Binding-site contacts:
Ligand atom C23 contacts residue ASP31 of chain 2.B at 3.4 Å.
Ligand atom C33 contacts residue TRP38 of chain 2.B at 3.3 Å (hydrophobic).
Ligand atom C27 contacts residue ASP31 of chain 2.B at 3.5 Å.
Ligand atom C8 contacts residue ASP118 of chain 2.B at 3.2 Å.
Ligand atom C6 contacts residue ASP118 of chain 2.B at 3.4 Å.
Ligand atom N2 contacts residue ASP31 of chain 2.B at 3.3 Å (salt-bridge).
Ligand atom C31 contacts residue TRP38 of chain 2.B at 3.5 Å (hydrophobic).
Ligand atom C21 contacts residue ASP31 of chain 2.B at 3.6 Å.
Ligand atom C22 contacts residue ASP31 of chain 2.B at 3.5 Å.
Ligand atom C1 contacts residue VAL120 of chain 2.B at 3.2 Å (hydrophobic).
Ligand atom N3 contacts residue ASP31 of chain 2.B at 3.1 Å (salt-bridge).
Ligand atom C4 contacts residue PHE112 of chain 2.B at 3.6 Å (hydrophobic).
Ligand atom O1 contacts residue PHE112 of chain 2.B at 3.5 Å.
Ligand atom C33 contacts residue VAL104 of chain 2.B at 3.4 Å (hydrophobic).
Ligand atom N2 contacts residue ASP219 of chain 2.B at 2.6 Å (salt-bridge).
Ligand atom C5 contacts residue PHE112 of chain 2.B at 3.3 Å (hydrophobic).
Ligand atom C3 contacts residue ASP118 of chain 2.B at 3.4 Å.
Ligand atom C21 contacts residue GLY221 of chain 2.B at 3.6 Å.
Ligand atom C1 contacts residue PHE117 of chain 2.B at 3.1 Å (hydrophobic).
Ligand atom C24 contacts residue GLY221 of chain 2.B at 3.6 Å.
Ligand atom O3 contacts residue GLN12 of chain 2.B at 3.3 Å.
Ligand atom C18 contacts residue SER223 of chain 2.B at 3.3 Å.
Ligand atom C34 contacts residue THR11 of chain 2.B at 3.5 Å.
Ligand atom O3 contacts residue TYR13 of chain 2.B at 2.6 Å (h-bond).
Ligand atom C15 contacts residue PRO111 of chain 2.B at 3.3 Å (hydrophobic).
Ligand atom C22 contacts residue GLY33 of chain 2.B at 3.2 Å.
Ligand atom C7 contacts residue PRO40 of chain 2.B at 3.5 Å (hydrophobic).
Ligand atom C6 contacts residue PHE112 of chain 2.B at 3.4 Å (hydrophobic).
Ligand atom C19 contacts residue THR11 of chain 2.B at 3.5 Å.
Ligand atom C7 contacts residue ASP118 of chain 2.B at 3.1 Å.
Ligand atom O7 contacts residue PHE112 of chain 2.B at 3.2 Å.
Ligand atom C21 contacts residue ASP219 of chain 2.B at 3.1 Å.
Ligand atom C6 contacts residue HIS54 of chain 2.B at 3.5 Å.
Ligand atom C20 contacts residue ASP31 of chain 2.B at 3.2 Å.
Ligand atom C2 contacts residue PHE112 of chain 2.B at 3.6 Å (hydrophobic).
Ligand atom C8 contacts residue MET107 of chain 2.B at 3.3 Å (hydrophobic).
Ligand atom C5 contacts residue ALA115 of chain 2.B at 3.5 Å (hydrophobic).
Ligand atom O2 contacts residue VAL104 of chain 2.B at 3.6 Å.
Ligand atom C7 contacts residue MET107 of chain 2.B at 3.5 Å (hydrophobic).
Ligand atom C1 contacts residue GLY119 of chain 2.B at 3.5 Å.

Sequence of chain 2.B:
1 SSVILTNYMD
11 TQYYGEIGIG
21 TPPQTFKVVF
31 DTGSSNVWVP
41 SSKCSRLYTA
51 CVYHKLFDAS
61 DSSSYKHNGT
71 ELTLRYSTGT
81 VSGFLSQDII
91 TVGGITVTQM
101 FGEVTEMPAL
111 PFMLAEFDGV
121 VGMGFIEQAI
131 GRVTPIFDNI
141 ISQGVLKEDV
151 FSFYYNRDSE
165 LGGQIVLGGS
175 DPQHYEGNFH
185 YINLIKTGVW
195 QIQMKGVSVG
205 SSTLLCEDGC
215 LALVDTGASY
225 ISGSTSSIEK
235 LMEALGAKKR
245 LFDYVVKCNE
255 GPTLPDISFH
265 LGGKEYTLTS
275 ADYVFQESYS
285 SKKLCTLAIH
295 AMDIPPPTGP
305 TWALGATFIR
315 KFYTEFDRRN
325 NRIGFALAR

The small molecule below binds the protein below.
Small molecule (SMILES): COc1ccccc1COCCCOc1ccc(N2C(=O)CNC[C@@H]2COC2=CC3C(=CC=CN3CCCO)C=C2)cc1